Sequence of chain 1.A:
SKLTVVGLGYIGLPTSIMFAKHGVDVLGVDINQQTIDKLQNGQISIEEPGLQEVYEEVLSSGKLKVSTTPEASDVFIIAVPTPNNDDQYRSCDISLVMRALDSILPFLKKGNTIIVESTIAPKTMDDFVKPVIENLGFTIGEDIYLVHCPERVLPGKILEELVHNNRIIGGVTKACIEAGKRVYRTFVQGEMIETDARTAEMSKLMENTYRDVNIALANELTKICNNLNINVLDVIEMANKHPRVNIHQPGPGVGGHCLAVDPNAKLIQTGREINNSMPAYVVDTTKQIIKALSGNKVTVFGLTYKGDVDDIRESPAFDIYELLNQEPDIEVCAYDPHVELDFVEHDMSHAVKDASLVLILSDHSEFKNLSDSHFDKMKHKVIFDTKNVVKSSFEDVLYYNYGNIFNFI

A small-molecule ligand and the protein it binds are described below.
Small molecule (SMILES): O=C(O)c1cccc(C(=O)O)n1

Binding-site contacts:
Ligand atom C6 contacts residue LYS326 of chain 1.A at 4.2 Å.
Ligand atom C6 contacts residue PDC1 of chain 1.E at 4.1 Å.
Ligand atom O1 contacts residue ARG255 of chain 1.B at 3.8 Å.
Ligand atom O1 contacts residue PDC1 of chain 1.E at 3.0 Å (h-bond).
Ligand atom O4 contacts residue EU1 of chain 1.G at 1.8 Å.
Ligand atom C5 contacts residue LYS326 of chain 1.A at 3.9 Å.
Ligand atom C7 contacts residue EU1 of chain 1.G at 3.6 Å.
Ligand atom O3 contacts residue ARG222 of chain 1.A at 2.8 Å (salt-bridge).
Ligand atom C7 contacts residue PDC1 of chain 1.E at 3.9 Å.
Ligand atom N1 contacts residue LYS326 of chain 1.A at 4.1 Å.
Ligand atom C8 contacts residue PDC1 of chain 1.E at 4.1 Å.
Ligand atom N1 contacts residue PDC1 of chain 1.F at 3.5 Å (h-bond).
Ligand atom C6 contacts residue EU1 of chain 1.G at 3.1 Å.
Ligand atom C2 contacts residue PDC1 of chain 1.E at 4.1 Å.
Ligand atom O4 contacts residue ARG222 of chain 1.A at 3.5 Å (salt-bridge).
Ligand atom O1 contacts residue LEU165 of chain 1.A at 4.4 Å.
Ligand atom C3 contacts residue LYS326 of chain 1.A at 3.8 Å.
Ligand atom O1 contacts residue PDC1 of chain 1.F at 4.3 Å.
Ligand atom O4 contacts residue PDC1 of chain 1.E at 3.0 Å (h-bond).
Ligand atom C2 contacts residue ARG255 of chain 1.B at 3.9 Å.
Ligand atom C8 contacts residue EU1 of chain 1.G at 2.9 Å.
Ligand atom C2 contacts residue EU1 of chain 1.G at 3.4 Å.
Ligand atom N1 contacts residue EU1 of chain 1.G at 2.4 Å.
Ligand atom C8 contacts residue ARG222 of chain 1.A at 3.5 Å.
Ligand atom O3 contacts residue TYR325 of chain 1.A at 3.2 Å (h-bond).
Ligand atom O3 contacts residue EU1 of chain 1.G at 4.1 Å.
Ligand atom C2 contacts residue LYS326 of chain 1.A at 3.9 Å.
Ligand atom O1 contacts residue EU1 of chain 1.G at 2.9 Å.
Ligand atom N1 contacts residue ARG255 of chain 1.B at 4.1 Å.
Ligand atom C4 contacts residue LYS326 of chain 1.A at 3.6 Å.
Ligand atom C2 contacts residue PDC1 of chain 1.F at 4.2 Å.
Ligand atom N1 contacts residue PDC1 of chain 1.E at 3.4 Å (h-bond).
Ligand atom C6 contacts residue PDC1 of chain 1.F at 3.8 Å.
Ligand atom O2 contacts residue ARG255 of chain 1.B at 4.4 Å.
Ligand atom C8 contacts residue PDC1 of chain 1.F at 3.7 Å.
Ligand atom C7 contacts residue ARG255 of chain 1.B at 3.8 Å.
Ligand atom O4 contacts residue PDC1 of chain 1.F at 2.4 Å (h-bond).
Ligand atom C8 contacts residue TYR325 of chain 1.A at 4.3 Å (hydrophobic).
Ligand atom C5 contacts residue TYR325 of chain 1.A at 3.9 Å (hydrophobic).
Ligand atom O2 contacts residue LEU165 of chain 1.A at 3.9 Å.

Sequence of chain 1.B:
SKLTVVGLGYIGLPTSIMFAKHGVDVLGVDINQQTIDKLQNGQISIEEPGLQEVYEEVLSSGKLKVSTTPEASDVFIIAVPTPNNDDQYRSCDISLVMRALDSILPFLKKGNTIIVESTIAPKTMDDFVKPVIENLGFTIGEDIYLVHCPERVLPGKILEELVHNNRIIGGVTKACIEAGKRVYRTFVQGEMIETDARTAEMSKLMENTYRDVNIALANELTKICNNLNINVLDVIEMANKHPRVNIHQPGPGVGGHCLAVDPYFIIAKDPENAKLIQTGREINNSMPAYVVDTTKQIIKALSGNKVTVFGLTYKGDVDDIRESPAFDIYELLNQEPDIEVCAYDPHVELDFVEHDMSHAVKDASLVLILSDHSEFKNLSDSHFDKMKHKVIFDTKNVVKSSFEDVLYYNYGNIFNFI